This small molecule binds to this protein.
Small molecule (SMILES): OCCCO

Binding-site contacts:
Ligand atom O1 contacts residue LYS17 of chain 1.D at 4.3 Å.
Ligand atom C1 contacts residue VAL18 of chain 1.D at 3.6 Å (hydrophobic).
Ligand atom O1 contacts residue ALA19 of chain 1.D at 4.2 Å.
Ligand atom C1 contacts residue LYS17 of chain 1.D at 3.5 Å.
Ligand atom O3 contacts residue TRP111 of chain 1.D at 4.2 Å.
Ligand atom C3 contacts residue TRP111 of chain 1.D at 3.5 Å (hydrophobic).
Ligand atom O3 contacts residue LYS17 of chain 1.D at 3.3 Å (salt-bridge).
Ligand atom O3 contacts residue GLU118 of chain 1.D at 4.2 Å.
Ligand atom O1 contacts residue VAL18 of chain 1.D at 3.4 Å (h-bond).
Ligand atom C3 contacts residue LYS17 of chain 1.D at 3.9 Å.

Sequence of chain 1.D:
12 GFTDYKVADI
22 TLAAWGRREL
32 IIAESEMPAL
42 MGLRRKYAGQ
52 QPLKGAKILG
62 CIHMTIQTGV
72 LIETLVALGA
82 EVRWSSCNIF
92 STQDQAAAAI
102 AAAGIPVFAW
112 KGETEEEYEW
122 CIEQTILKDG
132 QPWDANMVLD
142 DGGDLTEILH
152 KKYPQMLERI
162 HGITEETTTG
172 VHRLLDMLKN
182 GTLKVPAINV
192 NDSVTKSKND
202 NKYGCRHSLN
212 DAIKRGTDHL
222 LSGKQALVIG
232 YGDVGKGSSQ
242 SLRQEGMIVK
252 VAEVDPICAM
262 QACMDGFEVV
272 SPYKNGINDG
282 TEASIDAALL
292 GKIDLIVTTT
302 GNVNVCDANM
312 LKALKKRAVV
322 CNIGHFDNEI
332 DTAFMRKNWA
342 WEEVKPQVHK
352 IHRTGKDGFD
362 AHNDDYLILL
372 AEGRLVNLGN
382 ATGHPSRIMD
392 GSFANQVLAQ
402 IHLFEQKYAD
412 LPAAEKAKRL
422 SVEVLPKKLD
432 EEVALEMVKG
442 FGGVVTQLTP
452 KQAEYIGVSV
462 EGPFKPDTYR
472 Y